Binding-site contacts:
Ligand atom C07 contacts residue ASP187 of chain 1.C at 4.1 Å.
Ligand atom C08 contacts residue LYS71 of chain 1.C at 4.1 Å.
Ligand atom C25 contacts residue ILE123 of chain 1.C at 3.8 Å (hydrophobic).
Ligand atom C21 contacts residue ILE123 of chain 1.C at 3.8 Å (hydrophobic).
Ligand atom C02 contacts residue ILE118 of chain 1.C at 3.6 Å (hydrophobic).
Ligand atom C21 contacts residue TYR122 of chain 1.C at 4.1 Å (hydrophobic).
Ligand atom C21 contacts residue ALA69 of chain 1.C at 3.6 Å (hydrophobic).
Ligand atom C02 contacts residue THR120 of chain 1.C at 3.5 Å.
Ligand atom O06 contacts residue LYS71 of chain 1.C at 3.5 Å.
Ligand atom C19 contacts residue LEU176 of chain 1.C at 3.6 Å (hydrophobic).
Ligand atom C12 contacts residue HIS173 of chain 1.C at 3.4 Å.
Ligand atom C23 contacts residue TYR122 of chain 1.C at 4.0 Å (hydrophobic).
Ligand atom C21 contacts residue GLN121 of chain 1.C at 3.7 Å.
Ligand atom C08 contacts residue ASP187 of chain 1.C at 3.3 Å.
Ligand atom C21 contacts residue LEU176 of chain 1.C at 3.5 Å (hydrophobic).
Ligand atom O06 contacts residue ASP187 of chain 1.C at 4.1 Å.
Ligand atom O14 contacts residue HIS173 of chain 1.C at 4.0 Å.
Ligand atom C28 contacts residue ILE50 of chain 1.C at 3.8 Å (hydrophobic).
Ligand atom O05 contacts residue ALA186 of chain 1.C at 4.0 Å.
Ligand atom C23 contacts residue ILE123 of chain 1.C at 3.6 Å (hydrophobic).
Ligand atom C19 contacts residue ILE50 of chain 1.C at 4.1 Å (hydrophobic).
Ligand atom N22 contacts residue LEU176 of chain 1.C at 3.8 Å.
Ligand atom N24 contacts residue TYR122 of chain 1.C at 3.6 Å.
Ligand atom N22 contacts residue TYR122 of chain 1.C at 3.8 Å.
Ligand atom C02 contacts residue ALA69 of chain 1.C at 3.7 Å (hydrophobic).
Ligand atom BR2 contacts residue ILE50 of chain 1.C at 3.7 Å.
Ligand atom C09 contacts residue ASP187 of chain 1.C at 3.6 Å.
Ligand atom C13 contacts residue HIS173 of chain 1.C at 3.2 Å.
Ligand atom N20 contacts residue LEU176 of chain 1.C at 3.4 Å.
Ligand atom N20 contacts residue ALA69 of chain 1.C at 3.6 Å.
Ligand atom N22 contacts residue ILE123 of chain 1.C at 2.9 Å (h-bond).
Ligand atom S04 contacts residue ASP187 of chain 1.C at 4.0 Å.
Ligand atom C23 contacts residue LEU176 of chain 1.C at 3.9 Å (hydrophobic).
Ligand atom N24 contacts residue ILE123 of chain 1.C at 2.8 Å (h-bond).
Ligand atom O05 contacts residue ASP187 of chain 1.C at 3.1 Å (salt-bridge).
Ligand atom C02 contacts residue LYS71 of chain 1.C at 3.6 Å.
Ligand atom O05 contacts residue THR120 of chain 1.C at 4.0 Å.
Ligand atom C28 contacts residue LEU176 of chain 1.C at 3.9 Å (hydrophobic).
Ligand atom C26 contacts residue ILE50 of chain 1.C at 3.8 Å (hydrophobic).
Ligand atom N03 contacts residue THR120 of chain 1.C at 2.8 Å (h-bond).

Sequence of chain 1.C:
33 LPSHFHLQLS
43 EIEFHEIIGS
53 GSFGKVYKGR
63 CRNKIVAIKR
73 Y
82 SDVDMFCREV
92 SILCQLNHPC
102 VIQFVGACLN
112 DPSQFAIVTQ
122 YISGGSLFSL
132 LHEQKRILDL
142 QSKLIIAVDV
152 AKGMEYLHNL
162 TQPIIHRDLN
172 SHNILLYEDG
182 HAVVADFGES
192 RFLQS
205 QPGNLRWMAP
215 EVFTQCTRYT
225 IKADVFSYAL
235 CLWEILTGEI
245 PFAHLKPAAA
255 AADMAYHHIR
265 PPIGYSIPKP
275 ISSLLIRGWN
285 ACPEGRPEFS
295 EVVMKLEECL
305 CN

This protein binds this small molecule.
Small molecule (SMILES): CNS(=O)(=O)c1ccc(N2CCOCC2)c(Nc2ncnc3[nH]cc(Br)c23)c1